Binding-site contacts:
Ligand atom C13 contacts residue LEU136 of chain 1.A at 3.8 Å (hydrophobic).
Ligand atom O2 contacts residue PHE148 of chain 1.A at 3.3 Å.
Ligand atom N1 contacts residue GLU84 of chain 1.A at 2.8 Å (salt-bridge).
Ligand atom O1 contacts residue GLU54 of chain 1.A at 2.5 Å (salt-bridge).
Ligand atom N2 contacts residue GLU84 of chain 1.A at 3.5 Å (salt-bridge).
Ligand atom C19 contacts residue TYR85 of chain 1.A at 3.7 Å (hydrophobic).
Ligand atom C2 contacts residue ASP147 of chain 1.A at 3.6 Å.
Ligand atom C17 contacts residue LEU14 of chain 1.A at 3.5 Å (hydrophobic).
Ligand atom C12 contacts residue LEU136 of chain 1.A at 3.3 Å (hydrophobic).
Ligand atom C7 contacts residue PHE148 of chain 1.A at 3.5 Å (hydrophobic).
Ligand atom N1 contacts residue LEU136 of chain 1.A at 3.7 Å.
Ligand atom N1 contacts residue ALA35 of chain 1.A at 3.3 Å.
Ligand atom C17 contacts residue GLU90 of chain 1.A at 3.7 Å.
Ligand atom C1 contacts residue GLU54 of chain 1.A at 3.3 Å.
Ligand atom C10 contacts residue LEU136 of chain 1.A at 3.4 Å (hydrophobic).
Ligand atom C21 contacts residue LEU14 of chain 1.A at 3.7 Å (hydrophobic).
Ligand atom O2 contacts residue ASN58 of chain 1.A at 3.1 Å (h-bond).
Ligand atom C4 contacts residue LEU83 of chain 1.A at 3.5 Å (hydrophobic).
Ligand atom O1 contacts residue ASN58 of chain 1.A at 3.4 Å (h-bond).
Ligand atom C2 contacts residue GLU54 of chain 1.A at 3.3 Å.
Ligand atom C6 contacts residue ASP147 of chain 1.A at 3.4 Å.
Ligand atom C1 contacts residue PHE148 of chain 1.A at 3.6 Å (hydrophobic).
Ligand atom C20 contacts residue CYS86 of chain 1.A at 3.3 Å (hydrophobic).
Ligand atom O4 contacts residue GLY89 of chain 1.A at 3.5 Å.
Ligand atom C11 contacts residue LEU136 of chain 1.A at 3.5 Å (hydrophobic).
Ligand atom C7 contacts residue VAL67 of chain 1.A at 3.2 Å (hydrophobic).
Ligand atom O1 contacts residue PHE148 of chain 1.A at 2.9 Å (h-bond).
Ligand atom C6 contacts residue LEU83 of chain 1.A at 3.7 Å (hydrophobic).
Ligand atom C19 contacts residue GLY89 of chain 1.A at 3.7 Å.
Ligand atom C5 contacts residue LEU83 of chain 1.A at 3.7 Å (hydrophobic).
Ligand atom N2 contacts residue TYR85 of chain 1.A at 3.6 Å.
Ligand atom C1 contacts residue ASP147 of chain 1.A at 3.5 Å.
Ligand atom C3 contacts residue LEU83 of chain 1.A at 3.7 Å (hydrophobic).
Ligand atom C10 contacts residue ALA35 of chain 1.A at 3.7 Å (hydrophobic).
Ligand atom O1 contacts residue ASP147 of chain 1.A at 3.7 Å.
Ligand atom C5 contacts residue ASP147 of chain 1.A at 3.6 Å.
Ligand atom N2 contacts residue CYS86 of chain 1.A at 3.0 Å (h-bond).
Ligand atom C19 contacts residue CYS86 of chain 1.A at 3.5 Å (hydrophobic).
Ligand atom C19 contacts residue SER87 of chain 1.A at 3.5 Å.
Ligand atom C7 contacts residue ASN58 of chain 1.A at 3.1 Å.

This small molecule binds to this protein.
Small molecule (SMILES): COc1cc(C#Cc2[nH]nc3c2Cc2cc(OC)c(OC)cc2-3)ccc1O

Sequence of chain 1.A:
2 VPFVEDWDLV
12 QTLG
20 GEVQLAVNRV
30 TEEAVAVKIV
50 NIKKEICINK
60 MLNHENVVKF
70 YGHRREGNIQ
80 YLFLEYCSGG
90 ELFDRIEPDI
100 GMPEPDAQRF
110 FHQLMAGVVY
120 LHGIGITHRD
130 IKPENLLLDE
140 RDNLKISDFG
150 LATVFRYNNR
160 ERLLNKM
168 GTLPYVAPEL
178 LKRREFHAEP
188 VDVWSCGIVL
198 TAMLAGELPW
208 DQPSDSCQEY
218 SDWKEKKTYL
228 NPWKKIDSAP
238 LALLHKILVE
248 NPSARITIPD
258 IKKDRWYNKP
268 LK